Binding-site contacts:
Ligand atom O5 contacts residue THR155 of chain 38.A at 3.9 Å.
Ligand atom O5 contacts residue HIS149 of chain 38.A at 3.6 Å (h-bond).
Ligand atom C7 contacts residue ASN153 of chain 38.A at 4.1 Å.
Ligand atom C8 contacts residue GLY102 of chain 12.A at 3.5 Å.
Ligand atom C3 contacts residue HIS149 of chain 38.A at 4.3 Å.
Ligand atom C8 contacts residue ASN153 of chain 38.A at 4.5 Å.
Ligand atom C4 contacts residue ASN153 of chain 38.A at 4.2 Å.
Ligand atom C5 contacts residue HIS149 of chain 38.A at 4.2 Å.
Ligand atom C1 contacts residue HIS158 of chain 38.A at 4.2 Å.
Ligand atom C5 contacts residue ASN153 of chain 38.A at 3.6 Å.
Ligand atom O6 contacts residue HIS158 of chain 38.A at 3.5 Å.
Ligand atom N2 contacts residue HIS149 of chain 38.A at 4.2 Å.
Ligand atom C4 contacts residue HIS149 of chain 38.A at 3.7 Å.
Ligand atom C1 contacts residue HIS149 of chain 38.A at 3.6 Å.
Ligand atom C1 contacts residue THR155 of chain 38.A at 3.9 Å.
Ligand atom O5 contacts residue GLY156 of chain 38.A at 4.1 Å.
Ligand atom C5 contacts residue GLY156 of chain 38.A at 4.1 Å.
Ligand atom C3 contacts residue ASN153 of chain 38.A at 3.9 Å.
Ligand atom O7 contacts residue HIS149 of chain 38.A at 3.3 Å.
Ligand atom C1 contacts residue ASN153 of chain 38.A at 1.4 Å.
Ligand atom O5 contacts residue ASN153 of chain 38.A at 2.3 Å (h-bond).
Ligand atom C2 contacts residue HIS149 of chain 38.A at 3.4 Å.
Ligand atom O6 contacts residue HIS149 of chain 38.A at 3.5 Å.
Ligand atom N2 contacts residue ASN153 of chain 38.A at 3.1 Å (h-bond).
Ligand atom O5 contacts residue HIS158 of chain 38.A at 3.2 Å.
Ligand atom O3 contacts residue HIS149 of chain 38.A at 4.2 Å.
Ligand atom C7 contacts residue HIS149 of chain 38.A at 4.3 Å.
Ligand atom C6 contacts residue HIS158 of chain 38.A at 3.6 Å.
Ligand atom C6 contacts residue GLY156 of chain 38.A at 3.8 Å.
Ligand atom C2 contacts residue ASN153 of chain 38.A at 2.5 Å.
Ligand atom C5 contacts residue HIS158 of chain 38.A at 4.0 Å.

Sequence of chain 38.A:
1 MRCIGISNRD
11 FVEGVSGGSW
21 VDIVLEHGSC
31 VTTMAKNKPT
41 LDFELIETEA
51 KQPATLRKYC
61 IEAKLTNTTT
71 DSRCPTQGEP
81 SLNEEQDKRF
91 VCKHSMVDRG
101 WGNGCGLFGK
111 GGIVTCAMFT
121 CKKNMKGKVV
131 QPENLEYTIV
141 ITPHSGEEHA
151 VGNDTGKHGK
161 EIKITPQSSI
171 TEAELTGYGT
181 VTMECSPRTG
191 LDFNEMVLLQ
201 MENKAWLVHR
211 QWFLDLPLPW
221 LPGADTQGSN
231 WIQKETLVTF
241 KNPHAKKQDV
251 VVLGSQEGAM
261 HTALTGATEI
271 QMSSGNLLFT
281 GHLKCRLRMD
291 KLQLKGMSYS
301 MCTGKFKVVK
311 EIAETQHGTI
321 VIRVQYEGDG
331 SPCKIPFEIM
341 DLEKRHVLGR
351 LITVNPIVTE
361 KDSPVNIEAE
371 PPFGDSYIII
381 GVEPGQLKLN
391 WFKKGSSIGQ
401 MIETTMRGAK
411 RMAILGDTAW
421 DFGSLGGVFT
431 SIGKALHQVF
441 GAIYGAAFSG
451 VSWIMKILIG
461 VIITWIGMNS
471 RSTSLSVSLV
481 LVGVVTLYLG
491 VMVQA

A protein and the small-molecule ligand that binds it are described below.
Small molecule (SMILES): CC(=O)N[C@H]1[C@H](O[C@H]2[C@H](O)[C@@H](NC(C)=O)CO[C@@H]2CO)O[C@H](CO)[C@@H](O)[C@@H]1O

Sequence of chain 12.A:
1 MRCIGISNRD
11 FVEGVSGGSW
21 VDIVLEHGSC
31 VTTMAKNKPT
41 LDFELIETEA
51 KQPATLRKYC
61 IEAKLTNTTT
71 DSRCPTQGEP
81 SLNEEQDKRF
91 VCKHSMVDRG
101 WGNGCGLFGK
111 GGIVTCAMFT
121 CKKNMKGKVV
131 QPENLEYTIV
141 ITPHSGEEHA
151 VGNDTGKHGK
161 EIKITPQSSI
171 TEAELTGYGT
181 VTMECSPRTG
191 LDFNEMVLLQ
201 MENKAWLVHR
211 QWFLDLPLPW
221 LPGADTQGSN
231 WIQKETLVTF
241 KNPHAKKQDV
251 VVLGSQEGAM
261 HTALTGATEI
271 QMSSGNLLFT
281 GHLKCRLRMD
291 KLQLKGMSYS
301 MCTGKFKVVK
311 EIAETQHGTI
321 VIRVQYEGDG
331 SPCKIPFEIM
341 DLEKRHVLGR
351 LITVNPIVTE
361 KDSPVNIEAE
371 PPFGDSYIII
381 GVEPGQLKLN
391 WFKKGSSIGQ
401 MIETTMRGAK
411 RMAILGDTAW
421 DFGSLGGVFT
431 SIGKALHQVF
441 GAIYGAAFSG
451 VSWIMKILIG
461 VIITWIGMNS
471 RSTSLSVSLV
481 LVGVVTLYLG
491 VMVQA